Binding-site contacts:
Ligand atom O7 contacts residue ASN173 of chain 1.A at 4.2 Å.
Ligand atom C3 contacts residue ASN173 of chain 1.A at 3.8 Å.
Ligand atom O7 contacts residue GLU174 of chain 1.A at 3.0 Å (salt-bridge).
Ligand atom C5 contacts residue LYS212 of chain 1.A at 3.6 Å.
Ligand atom O6 contacts residue ILE154 of chain 1.A at 3.4 Å (h-bond).
Ligand atom C2 contacts residue GLU153 of chain 1.A at 4.2 Å.
Ligand atom O5 contacts residue ASN173 of chain 1.A at 2.5 Å (h-bond).
Ligand atom C5 contacts residue ASN173 of chain 1.A at 3.8 Å.
Ligand atom C7 contacts residue LYS212 of chain 1.A at 4.3 Å.
Ligand atom O4 contacts residue LYS212 of chain 1.A at 3.8 Å.
Ligand atom C2 contacts residue ASN173 of chain 1.A at 2.5 Å.
Ligand atom C1 contacts residue GLU152 of chain 1.A at 3.8 Å.
Ligand atom C8 contacts residue LYS212 of chain 1.A at 2.9 Å.
Ligand atom N2 contacts residue GLU152 of chain 1.A at 3.6 Å.
Ligand atom C6 contacts residue GLU216 of chain 1.A at 3.9 Å.
Ligand atom O5 contacts residue GLU153 of chain 1.A at 3.4 Å.
Ligand atom C8 contacts residue GLU174 of chain 1.A at 2.9 Å.
Ligand atom C4 contacts residue LYS212 of chain 1.A at 4.1 Å.
Ligand atom C4 contacts residue ASN173 of chain 1.A at 4.3 Å.
Ligand atom C6 contacts residue ILE154 of chain 1.A at 4.5 Å (hydrophobic).
Ligand atom C2 contacts residue GLU152 of chain 1.A at 3.8 Å.
Ligand atom O6 contacts residue GLU216 of chain 1.A at 3.2 Å (salt-bridge).
Ligand atom C7 contacts residue ASN173 of chain 1.A at 3.4 Å.
Ligand atom C1 contacts residue ASN173 of chain 1.A at 1.5 Å.
Ligand atom C7 contacts residue GLU174 of chain 1.A at 3.3 Å.
Ligand atom C1 contacts residue LYS212 of chain 1.A at 4.5 Å.
Ligand atom C1 contacts residue ILE154 of chain 1.A at 3.8 Å (hydrophobic).
Ligand atom C5 contacts residue ILE154 of chain 1.A at 4.4 Å (hydrophobic).
Ligand atom C6 contacts residue LYS212 of chain 1.A at 4.2 Å.
Ligand atom N2 contacts residue ASN173 of chain 1.A at 2.7 Å (h-bond).
Ligand atom C6 contacts residue GLU153 of chain 1.A at 4.4 Å.
Ligand atom C5 contacts residue GLU153 of chain 1.A at 4.4 Å.
Ligand atom O5 contacts residue ILE154 of chain 1.A at 3.2 Å (h-bond).
Ligand atom C8 contacts residue ASN173 of chain 1.A at 3.7 Å.
Ligand atom C1 contacts residue GLU153 of chain 1.A at 3.6 Å.
Ligand atom O5 contacts residue LYS212 of chain 1.A at 4.4 Å.
Ligand atom O6 contacts residue GLU153 of chain 1.A at 3.5 Å.
Ligand atom C3 contacts residue LYS212 of chain 1.A at 4.2 Å.

Sequence of chain 1.A:
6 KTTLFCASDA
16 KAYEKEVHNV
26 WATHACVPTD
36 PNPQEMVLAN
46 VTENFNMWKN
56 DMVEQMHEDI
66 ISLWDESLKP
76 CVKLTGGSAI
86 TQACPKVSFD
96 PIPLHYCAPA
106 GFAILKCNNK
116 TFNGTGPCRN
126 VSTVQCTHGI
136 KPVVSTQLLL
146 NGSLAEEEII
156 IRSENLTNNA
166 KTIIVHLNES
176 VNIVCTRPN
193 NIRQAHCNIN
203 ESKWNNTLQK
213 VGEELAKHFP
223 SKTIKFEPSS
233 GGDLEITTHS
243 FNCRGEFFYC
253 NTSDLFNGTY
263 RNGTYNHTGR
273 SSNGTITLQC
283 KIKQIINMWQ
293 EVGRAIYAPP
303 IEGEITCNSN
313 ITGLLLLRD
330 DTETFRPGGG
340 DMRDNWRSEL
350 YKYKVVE

A small-molecule ligand and the protein it binds are described below.
Small molecule (SMILES): CC(=O)N[C@@H]1[C@@H](O)[C@H](O)[C@@H](CO)O[C@H]1O